A small-molecule ligand and the protein it binds are described below.
Small molecule (SMILES): N[C@H]1CCON1

Binding-site contacts:
Ligand atom N06 contacts residue VAL178 of chain 1.A at 3.6 Å.
Ligand atom C04 contacts residue PHE243 of chain 1.A at 3.7 Å (hydrophobic).
Ligand atom N06 contacts residue LYS181 of chain 1.A at 4.2 Å.
Ligand atom O05 contacts residue LYS181 of chain 1.A at 3.9 Å.
Ligand atom N01 contacts residue VAL178 of chain 1.A at 4.2 Å.
Ligand atom O05 contacts residue PHE243 of chain 1.A at 3.6 Å.
Ligand atom C02 contacts residue VAL178 of chain 1.A at 3.5 Å (hydrophobic).
Ligand atom O05 contacts residue VAL178 of chain 1.A at 4.1 Å.

Sequence of chain 1.A:
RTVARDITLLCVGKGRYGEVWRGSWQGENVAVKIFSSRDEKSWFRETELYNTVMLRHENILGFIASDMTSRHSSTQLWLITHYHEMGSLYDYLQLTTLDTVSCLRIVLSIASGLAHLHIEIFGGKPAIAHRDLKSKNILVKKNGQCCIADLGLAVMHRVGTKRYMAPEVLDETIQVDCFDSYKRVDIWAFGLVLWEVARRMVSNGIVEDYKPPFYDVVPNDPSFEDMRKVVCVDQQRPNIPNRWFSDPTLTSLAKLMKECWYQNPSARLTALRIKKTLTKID